Binding-site contacts:
Ligand atom C1 contacts residue HIS219 of chain 1.D at 3.0 Å.
Ligand atom C3 contacts residue ASP110 of chain 1.D at 3.6 Å.
Ligand atom C1 contacts residue ASP110 of chain 1.D at 3.2 Å.
Ligand atom O3 contacts residue THR80 of chain 1.D at 4.0 Å.
Ligand atom C3 contacts residue SER81 of chain 1.D at 4.0 Å.
Ligand atom C2 contacts residue SER81 of chain 1.D at 4.4 Å.
Ligand atom O1 contacts residue ASN57 of chain 1.D at 3.9 Å.
Ligand atom O3 contacts residue ASP110 of chain 1.D at 3.0 Å (salt-bridge).
Ligand atom O2 contacts residue GLY53 of chain 1.D at 3.3 Å.
Ligand atom O1 contacts residue TYR107 of chain 1.D at 4.3 Å.
Ligand atom C2 contacts residue THR80 of chain 1.D at 4.5 Å.
Ligand atom C3 contacts residue PHE79 of chain 1.D at 3.4 Å (hydrophobic).
Ligand atom O1 contacts residue ASP110 of chain 1.D at 3.9 Å.
Ligand atom O1 contacts residue LYS105 of chain 1.D at 2.9 Å (salt-bridge).
Ligand atom O2 contacts residue SER81 of chain 1.D at 3.7 Å.
Ligand atom C2 contacts residue TYR107 of chain 1.D at 4.3 Å (hydrophobic).
Ligand atom O3 contacts residue PHE79 of chain 1.D at 4.0 Å.
Ligand atom C2 contacts residue HIS219 of chain 1.D at 3.7 Å.
Ligand atom O1 contacts residue GLY53 of chain 1.D at 3.8 Å.
Ligand atom C3 contacts residue HIS219 of chain 1.D at 3.5 Å.
Ligand atom C3 contacts residue THR80 of chain 1.D at 4.2 Å.
Ligand atom C2 contacts residue GLY53 of chain 1.D at 4.3 Å.
Ligand atom C2 contacts residue GLY54 of chain 1.D at 3.6 Å.
Ligand atom C2 contacts residue PHE79 of chain 1.D at 4.5 Å (hydrophobic).
Ligand atom O2 contacts residue THR80 of chain 1.D at 3.9 Å.
Ligand atom O2 contacts residue ASP110 of chain 1.D at 2.8 Å (salt-bridge).
Ligand atom O1 contacts residue GLY54 of chain 1.D at 3.6 Å.
Ligand atom C3 contacts residue TYR107 of chain 1.D at 4.2 Å (hydrophobic).
Ligand atom C2 contacts residue ASP110 of chain 1.D at 3.1 Å.
Ligand atom C1 contacts residue TYR107 of chain 1.D at 3.3 Å (hydrophobic).
Ligand atom O2 contacts residue GLY54 of chain 1.D at 2.7 Å (h-bond).
Ligand atom O3 contacts residue SER81 of chain 1.D at 2.7 Å (h-bond).
Ligand atom C1 contacts residue GLY54 of chain 1.D at 4.2 Å.
Ligand atom O1 contacts residue HIS219 of chain 1.D at 3.2 Å (h-bond).
Ligand atom C1 contacts residue LYS105 of chain 1.D at 3.6 Å.
Ligand atom O3 contacts residue TYR107 of chain 1.D at 4.0 Å.

A small-molecule ligand and the protein it binds are described below.
Small molecule (SMILES): O=C(CO)CO

Sequence of chain 1.D:
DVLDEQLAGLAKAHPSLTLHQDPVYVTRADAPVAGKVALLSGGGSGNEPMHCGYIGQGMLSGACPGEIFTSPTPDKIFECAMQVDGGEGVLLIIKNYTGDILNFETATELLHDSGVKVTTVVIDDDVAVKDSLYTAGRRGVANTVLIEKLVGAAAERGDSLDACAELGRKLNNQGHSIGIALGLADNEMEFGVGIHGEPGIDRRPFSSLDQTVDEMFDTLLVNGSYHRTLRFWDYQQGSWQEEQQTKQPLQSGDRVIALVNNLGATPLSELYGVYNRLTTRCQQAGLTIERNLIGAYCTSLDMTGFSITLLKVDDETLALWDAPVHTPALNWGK